This small molecule binds to this protein.
Small molecule (SMILES): CC(=O)N[C@@H]1[C@@H](O)[C@H](O)[C@@H](CO)O[C@H]1O

Sequence of chain 1.B:
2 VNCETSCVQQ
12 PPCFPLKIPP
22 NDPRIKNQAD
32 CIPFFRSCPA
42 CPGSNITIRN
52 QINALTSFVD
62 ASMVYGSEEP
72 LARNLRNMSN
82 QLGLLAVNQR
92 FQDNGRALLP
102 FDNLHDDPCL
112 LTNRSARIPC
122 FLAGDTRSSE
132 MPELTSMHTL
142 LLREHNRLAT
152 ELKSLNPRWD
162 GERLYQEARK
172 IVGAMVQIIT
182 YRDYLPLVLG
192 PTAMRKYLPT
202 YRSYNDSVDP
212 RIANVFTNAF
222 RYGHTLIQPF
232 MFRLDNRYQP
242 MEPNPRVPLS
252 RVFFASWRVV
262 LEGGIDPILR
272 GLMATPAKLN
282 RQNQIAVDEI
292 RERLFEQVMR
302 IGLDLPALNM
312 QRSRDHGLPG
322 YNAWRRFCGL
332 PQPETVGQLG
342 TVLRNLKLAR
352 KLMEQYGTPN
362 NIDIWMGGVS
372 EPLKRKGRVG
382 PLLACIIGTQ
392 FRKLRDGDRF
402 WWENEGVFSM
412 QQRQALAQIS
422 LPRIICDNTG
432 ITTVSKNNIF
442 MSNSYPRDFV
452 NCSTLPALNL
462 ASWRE

Binding-site contacts:
Ligand atom O7 contacts residue VAL451 of chain 1.B at 3.9 Å.
Ligand atom C8 contacts residue THR434 of chain 1.B at 3.6 Å.
Ligand atom O7 contacts residue PHE450 of chain 1.B at 4.0 Å.
Ligand atom O5 contacts residue ASN452 of chain 1.B at 3.3 Å (h-bond).
Ligand atom C2 contacts residue ASN452 of chain 1.B at 3.1 Å.
Ligand atom C8 contacts residue PHE450 of chain 1.B at 3.4 Å (hydrophobic).
Ligand atom C7 contacts residue VAL451 of chain 1.B at 4.3 Å (hydrophobic).
Ligand atom C8 contacts residue ASN452 of chain 1.B at 4.1 Å.
Ligand atom C1 contacts residue ASN452 of chain 1.B at 3.2 Å.
Ligand atom N2 contacts residue ASN452 of chain 1.B at 3.3 Å (h-bond).
Ligand atom C8 contacts residue VAL451 of chain 1.B at 4.0 Å (hydrophobic).
Ligand atom C7 contacts residue ASN452 of chain 1.B at 3.5 Å.
Ligand atom C5 contacts residue ASN452 of chain 1.B at 4.4 Å.
Ligand atom C7 contacts residue PHE450 of chain 1.B at 4.2 Å (hydrophobic).
Ligand atom O7 contacts residue ASN452 of chain 1.B at 3.4 Å (h-bond).
Ligand atom C3 contacts residue ASN452 of chain 1.B at 4.5 Å.